Binding-site contacts:
Ligand atom N contacts residue ALA122 of chain 1.A at 3.4 Å (h-bond).
Ligand atom C10 contacts residue MET115 of chain 1.A at 3.9 Å (hydrophobic).
Ligand atom C13 contacts residue ALA84 of chain 1.A at 3.6 Å (hydrophobic).
Ligand atom CA contacts residue SER136 of chain 1.A at 3.9 Å.
Ligand atom N contacts residue THR134 of chain 1.A at 3.5 Å (h-bond).
Ligand atom N contacts residue SER136 of chain 1.A at 3.4 Å (h-bond).
Ligand atom O1 contacts residue LEU151 of chain 1.A at 3.8 Å.
Ligand atom I3 contacts residue MET115 of chain 1.A at 3.9 Å.
Ligand atom C8 contacts residue PHE260 of chain 1.A at 3.8 Å (hydrophobic).
Ligand atom O2 contacts residue LEU135 of chain 1.A at 3.9 Å.
Ligand atom C7 contacts residue LEU135 of chain 1.A at 3.8 Å (hydrophobic).
Ligand atom O contacts residue ARG87 of chain 1.A at 2.8 Å (salt-bridge).
Ligand atom C10 contacts residue HIS240 of chain 1.A at 3.9 Å.
Ligand atom I1 contacts residue PHE77 of chain 1.A at 3.1 Å.
Ligand atom OXT contacts residue ARG121 of chain 1.A at 3.6 Å.
Ligand atom C12 contacts residue ILE81 of chain 1.A at 3.7 Å (hydrophobic).
Ligand atom C contacts residue ARG121 of chain 1.A at 3.6 Å.
Ligand atom C contacts residue ARG87 of chain 1.A at 3.5 Å.
Ligand atom O1 contacts residue CAS247 of chain 1.A at 3.6 Å.
Ligand atom C11 contacts residue LEU135 of chain 1.A at 3.8 Å (hydrophobic).
Ligand atom C9 contacts residue LEU135 of chain 1.A at 3.6 Å (hydrophobic).
Ligand atom C13 contacts residue SER136 of chain 1.A at 3.6 Å.
Ligand atom C5 contacts residue LEU135 of chain 1.A at 3.9 Å (hydrophobic).
Ligand atom OXT contacts residue ARG87 of chain 1.A at 3.8 Å.
Ligand atom O1 contacts residue HIS240 of chain 1.A at 2.7 Å.
Ligand atom I3 contacts residue ILE158 of chain 1.A at 3.9 Å.
Ligand atom CA contacts residue MET118 of chain 1.A at 3.4 Å (hydrophobic).
Ligand atom I2 contacts residue GLY149 of chain 1.A at 3.5 Å.
Ligand atom C11 contacts residue MET118 of chain 1.A at 3.4 Å (hydrophobic).
Ligand atom O contacts residue ARG121 of chain 1.A at 3.8 Å.
Ligand atom OXT contacts residue SER136 of chain 1.A at 3.6 Å.
Ligand atom N contacts residue MET118 of chain 1.A at 3.7 Å.
Ligand atom C contacts residue SER136 of chain 1.A at 3.9 Å.
Ligand atom C10 contacts residue ILE81 of chain 1.A at 3.6 Å (hydrophobic).
Ligand atom C12 contacts residue MET115 of chain 1.A at 3.8 Å (hydrophobic).
Ligand atom C8 contacts residue HIS240 of chain 1.A at 3.5 Å.
Ligand atom O1 contacts residue PHE260 of chain 1.A at 3.0 Å.
Ligand atom C8 contacts residue LEU151 of chain 1.A at 3.6 Å (hydrophobic).
Ligand atom C6 contacts residue LEU151 of chain 1.A at 3.7 Å (hydrophobic).
Ligand atom N contacts residue LEU135 of chain 1.A at 3.7 Å.

A protein and the small-molecule ligand that binds it are described below.
Small molecule (SMILES): N[C@@H](Cc1cc(I)c(Oc2ccc(O)c(I)c2)c(I)c1)C(=O)O

Sequence of chain 1.A:
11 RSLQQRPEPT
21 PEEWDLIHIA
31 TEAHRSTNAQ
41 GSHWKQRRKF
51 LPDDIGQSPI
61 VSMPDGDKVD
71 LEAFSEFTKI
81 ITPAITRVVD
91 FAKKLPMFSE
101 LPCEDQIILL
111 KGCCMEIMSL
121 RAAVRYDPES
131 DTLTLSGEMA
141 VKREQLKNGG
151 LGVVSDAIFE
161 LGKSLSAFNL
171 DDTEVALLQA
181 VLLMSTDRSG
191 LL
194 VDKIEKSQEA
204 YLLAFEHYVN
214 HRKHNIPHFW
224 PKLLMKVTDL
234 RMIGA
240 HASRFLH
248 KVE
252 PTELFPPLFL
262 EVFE